This small molecule binds to this protein.
Small molecule (SMILES): C[N+](C)(C)CCOP(=O)(O)O

Binding-site contacts:
Ligand atom C5 contacts residue TRP45 of chain 1.A at 3.5 Å (hydrophobic).
Ligand atom C4 contacts residue TYR67 of chain 1.A at 3.6 Å (hydrophobic).
Ligand atom C3 contacts residue LEU75 of chain 1.A at 3.9 Å (hydrophobic).
Ligand atom C3 contacts residue TRP45 of chain 1.A at 3.6 Å (hydrophobic).
Ligand atom N1 contacts residue LEU75 of chain 1.A at 4.4 Å.
Ligand atom C5 contacts residue LEU75 of chain 1.A at 3.6 Å (hydrophobic).
Ligand atom C5 contacts residue TRP38 of chain 1.A at 3.4 Å (hydrophobic).
Ligand atom C4 contacts residue TRP38 of chain 1.A at 4.4 Å (hydrophobic).
Ligand atom C2 contacts residue TRP45 of chain 1.A at 3.7 Å (hydrophobic).
Ligand atom C1 contacts residue TRP38 of chain 1.A at 4.5 Å (hydrophobic).
Ligand atom N1 contacts residue TRP45 of chain 1.A at 4.1 Å.
Ligand atom C2 contacts residue TRP38 of chain 1.A at 4.5 Å (hydrophobic).

Sequence of chain 1.A:
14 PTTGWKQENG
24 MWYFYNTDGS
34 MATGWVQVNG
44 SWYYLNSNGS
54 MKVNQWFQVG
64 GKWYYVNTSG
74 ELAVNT